Binding-site contacts:
Ligand atom F19 contacts residue LEU37 of chain 1.B at 3.7 Å.
Ligand atom C12 contacts residue PRO27 of chain 1.B at 3.0 Å (hydrophobic).
Ligand atom C10 contacts residue PRO27 of chain 1.B at 4.1 Å (hydrophobic).
Ligand atom C27 contacts residue ILE91 of chain 1.B at 3.7 Å (hydrophobic).
Ligand atom N9 contacts residue LEU37 of chain 1.B at 3.7 Å.
Ligand atom C16 contacts residue ASN85 of chain 1.B at 3.7 Å.
Ligand atom N14 contacts residue VAL32 of chain 1.B at 3.9 Å.
Ligand atom C15 contacts residue PRO27 of chain 1.B at 4.1 Å (hydrophobic).
Ligand atom C18 contacts residue LEU39 of chain 1.B at 4.0 Å (hydrophobic).
Ligand atom N29 contacts residue LEU37 of chain 1.B at 3.5 Å.
Ligand atom C12 contacts residue LEU37 of chain 1.B at 4.1 Å (hydrophobic).
Ligand atom C6 contacts residue TRP26 of chain 1.B at 3.8 Å (hydrophobic).
Ligand atom C8 contacts residue TRP26 of chain 1.B at 3.7 Å (hydrophobic).
Ligand atom O17 contacts residue TYR42 of chain 1.B at 4.0 Å.
Ligand atom C1 contacts residue LYS36 of chain 1.B at 3.3 Å.
Ligand atom N11 contacts residue LEU37 of chain 1.B at 3.7 Å.
Ligand atom C21 contacts residue ASN85 of chain 1.B at 3.7 Å.
Ligand atom C15 contacts residue ILE91 of chain 1.B at 3.9 Å (hydrophobic).
Ligand atom F19 contacts residue LEU39 of chain 1.B at 3.2 Å.
Ligand atom F20 contacts residue ASN85 of chain 1.B at 3.5 Å.
Ligand atom F20 contacts residue LEU39 of chain 1.B at 3.8 Å.
Ligand atom F20 contacts residue TYR42 of chain 1.B at 3.8 Å.
Ligand atom O17 contacts residue ASN85 of chain 1.B at 3.0 Å (h-bond).
Ligand atom C16 contacts residue ILE91 of chain 1.B at 4.1 Å (hydrophobic).
Ligand atom F20 contacts residue TYR84 of chain 1.B at 3.1 Å.
Ligand atom C5 contacts residue TRP26 of chain 1.B at 4.0 Å (hydrophobic).
Ligand atom C18 contacts residue ASN85 of chain 1.B at 4.0 Å.
Ligand atom C10 contacts residue LEU37 of chain 1.B at 3.4 Å (hydrophobic).
Ligand atom C28 contacts residue LEU37 of chain 1.B at 4.0 Å (hydrophobic).
Ligand atom C3 contacts residue TRP26 of chain 1.B at 4.0 Å (hydrophobic).
Ligand atom O2 contacts residue LYS36 of chain 1.B at 3.6 Å (salt-bridge).
Ligand atom F19 contacts residue VAL32 of chain 1.B at 3.7 Å.
Ligand atom C15 contacts residue PHE28 of chain 1.B at 3.6 Å (hydrophobic).
Ligand atom N14 contacts residue ILE91 of chain 1.B at 3.9 Å.
Ligand atom O2 contacts residue LEU37 of chain 1.B at 3.8 Å.
Ligand atom N9 contacts residue TRP26 of chain 1.B at 4.1 Å.
Ligand atom N11 contacts residue PRO27 of chain 1.B at 3.2 Å (h-bond).
Ligand atom C7 contacts residue TRP26 of chain 1.B at 3.8 Å (hydrophobic).
Ligand atom C1 contacts residue TRP26 of chain 1.B at 3.9 Å (hydrophobic).
Ligand atom N22 contacts residue ILE91 of chain 1.B at 3.8 Å.

This small molecule binds to this protein.
Small molecule (SMILES): COc1cc(C(=O)NC2CCN(C)CC2)ccc1Nc1ncc2c(n1)N(C1CCCC1)CC(F)(F)C(=O)N2C

Sequence of chain 1.B:
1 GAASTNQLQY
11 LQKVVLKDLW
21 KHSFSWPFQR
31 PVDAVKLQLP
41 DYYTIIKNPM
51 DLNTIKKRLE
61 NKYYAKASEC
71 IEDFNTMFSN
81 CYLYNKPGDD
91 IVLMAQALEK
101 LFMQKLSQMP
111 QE